Sequence of chain 1.B:
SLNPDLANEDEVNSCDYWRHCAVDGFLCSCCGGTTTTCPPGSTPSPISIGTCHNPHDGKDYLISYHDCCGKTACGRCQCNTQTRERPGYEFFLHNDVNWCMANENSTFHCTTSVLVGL

Binding-site contacts:
Ligand atom CD1 contacts residue ASN112 of chain 1.B at 3.6 Å.
Ligand atom CG contacts residue TRP113 of chain 1.B at 4.5 Å (hydrophobic).
Ligand atom CE2 contacts residue ASN112 of chain 1.B at 4.4 Å.
Ligand atom CE1 contacts residue PHE25 of chain 1.C at 3.9 Å (hydrophobic).
Ligand atom CZ contacts residue PHE25 of chain 1.C at 3.7 Å (hydrophobic).
Ligand atom CE2 contacts residue VAL111 of chain 1.B at 3.6 Å (hydrophobic).
Ligand atom CD1 contacts residue VAL111 of chain 1.B at 4.0 Å (hydrophobic).
Ligand atom CD2 contacts residue ASN109 of chain 1.B at 3.4 Å.
Ligand atom CD2 contacts residue ASP37 of chain 1.B at 3.3 Å.
Ligand atom N2 contacts residue ASP81 of chain 1.B at 2.8 Å (salt-bridge).
Ligand atom N1 contacts residue PHE122 of chain 1.B at 4.4 Å.
Ligand atom CZ contacts residue ASN112 of chain 1.B at 4.2 Å.
Ligand atom CE2 contacts residue ASP110 of chain 1.B at 4.2 Å.
Ligand atom CD2 contacts residue VAL111 of chain 1.B at 3.2 Å (hydrophobic).
Ligand atom CG contacts residue PHE122 of chain 1.B at 4.0 Å (hydrophobic).
Ligand atom N2 contacts residue ASP37 of chain 1.B at 3.5 Å (salt-bridge).
Ligand atom CG contacts residue ASP37 of chain 1.B at 3.6 Å.
Ligand atom CZ contacts residue VAL111 of chain 1.B at 4.1 Å (hydrophobic).
Ligand atom CE2 contacts residue ASN109 of chain 1.B at 3.7 Å.
Ligand atom CE1 contacts residue PHE122 of chain 1.B at 4.2 Å (hydrophobic).
Ligand atom CG contacts residue ASP81 of chain 1.B at 3.8 Å.
Ligand atom N2 contacts residue TRP113 of chain 1.B at 4.2 Å.
Ligand atom CD1 contacts residue PHE122 of chain 1.B at 3.5 Å (hydrophobic).
Ligand atom CG contacts residue VAL111 of chain 1.B at 3.5 Å (hydrophobic).
Ligand atom N1 contacts residue TRQ62 of chain 1.B at 1.3 Å.
Ligand atom CE2 contacts residue ASP37 of chain 1.B at 3.5 Å.
Ligand atom N1 contacts residue THR125 of chain 1.B at 3.5 Å (h-bond).
Ligand atom CE1 contacts residue VAL111 of chain 1.B at 4.3 Å (hydrophobic).
Ligand atom N1 contacts residue VAL111 of chain 1.B at 4.4 Å.
Ligand atom CE1 contacts residue ASN112 of chain 1.B at 3.8 Å.
Ligand atom N1 contacts residue ASP81 of chain 1.B at 3.4 Å (salt-bridge).
Ligand atom N2 contacts residue PHE122 of chain 1.B at 3.5 Å.
Ligand atom N2 contacts residue TRQ62 of chain 1.B at 2.5 Å.
Ligand atom CD2 contacts residue TRQ62 of chain 1.B at 3.6 Å.
Ligand atom CD1 contacts residue ASP81 of chain 1.B at 4.0 Å.
Ligand atom CG contacts residue TRQ62 of chain 1.B at 3.4 Å.
Ligand atom N2 contacts residue THR125 of chain 1.B at 3.8 Å.
Ligand atom CG contacts residue ASN112 of chain 1.B at 4.0 Å.
Ligand atom N1 contacts residue ASP37 of chain 1.B at 2.9 Å (salt-bridge).
Ligand atom N2 contacts residue VAL111 of chain 1.B at 3.9 Å.

This small molecule binds to this protein.
Small molecule (SMILES): NNc1ccccc1

Sequence of chain 1.C:
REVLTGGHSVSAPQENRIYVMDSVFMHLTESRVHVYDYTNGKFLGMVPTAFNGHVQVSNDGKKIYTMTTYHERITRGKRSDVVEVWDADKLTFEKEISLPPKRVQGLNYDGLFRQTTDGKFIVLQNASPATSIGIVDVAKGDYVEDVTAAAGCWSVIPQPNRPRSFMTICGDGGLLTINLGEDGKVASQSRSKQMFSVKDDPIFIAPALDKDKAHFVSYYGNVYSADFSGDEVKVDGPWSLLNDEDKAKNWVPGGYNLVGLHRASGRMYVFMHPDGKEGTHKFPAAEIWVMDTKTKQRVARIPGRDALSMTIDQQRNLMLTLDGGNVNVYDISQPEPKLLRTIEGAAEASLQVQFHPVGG